This small molecule binds to this protein.
Small molecule (SMILES): CC(C)C[C@H](NC(=O)[C@H](CCc1ccccc1)NC(=O)CN1CCOCC1)C(=O)N[C@@H](Cc1ccccc1)C(=O)N[C@@H](CC(C)C)[C@@H](O)[C@H](C)CO

Sequence of chain 1.V:
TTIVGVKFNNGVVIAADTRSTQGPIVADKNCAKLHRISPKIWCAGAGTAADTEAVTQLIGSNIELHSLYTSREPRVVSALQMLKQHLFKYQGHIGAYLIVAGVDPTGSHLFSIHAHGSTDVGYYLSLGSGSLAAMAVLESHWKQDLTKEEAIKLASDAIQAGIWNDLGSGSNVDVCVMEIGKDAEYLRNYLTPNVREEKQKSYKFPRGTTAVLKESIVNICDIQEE

Binding-site contacts:
Ligand atom O21 contacts residue THR21 of chain 1.BA at 3.7 Å.
Ligand atom O60 contacts residue THR1 of chain 1.BA at 3.3 Å (h-bond).
Ligand atom C46 contacts residue THR20 of chain 1.BA at 3.4 Å.
Ligand atom C5 contacts residue THR22 of chain 1.BA at 3.7 Å.
Ligand atom C43 contacts residue THR1 of chain 1.BA at 2.7 Å.
Ligand atom C59 contacts residue SER129 of chain 1.BA at 3.5 Å.
Ligand atom O21 contacts residue THR22 of chain 1.BA at 3.4 Å.
Ligand atom C13 contacts residue HIS116 of chain 1.V at 3.6 Å.
Ligand atom C43 contacts residue GLY47 of chain 1.BA at 3.5 Å.
Ligand atom C39 contacts residue GLY47 of chain 1.BA at 3.6 Å.
Ligand atom C35 contacts residue SER48 of chain 1.BA at 3.9 Å.
Ligand atom C26 contacts residue SER118 of chain 1.V at 3.4 Å.
Ligand atom C27 contacts residue THR22 of chain 1.BA at 3.2 Å.
Ligand atom O48 contacts residue SER46 of chain 1.BA at 3.5 Å.
Ligand atom O40 contacts residue THR20 of chain 1.BA at 3.1 Å (h-bond).
Ligand atom C34 contacts residue SER48 of chain 1.BA at 3.7 Å.
Ligand atom O48 contacts residue GLY47 of chain 1.BA at 3.0 Å (h-bond).
Ligand atom C8 contacts residue THR22 of chain 1.BA at 3.8 Å.
Ligand atom C51 contacts residue SER168 of chain 1.BA at 3.9 Å.
Ligand atom N41 contacts residue THR1 of chain 1.BA at 3.6 Å.
Ligand atom C26 contacts residue HIS114 of chain 1.V at 3.5 Å.
Ligand atom C58 contacts residue SER168 of chain 1.BA at 3.4 Å.
Ligand atom C58 contacts residue THR1 of chain 1.BA at 2.5 Å.
Ligand atom N4 contacts residue THR22 of chain 1.BA at 3.8 Å.
Ligand atom C47 contacts residue THR1 of chain 1.BA at 1.4 Å.
Ligand atom N30 contacts residue THR21 of chain 1.BA at 3.1 Å (h-bond).
Ligand atom C44 contacts residue THR1 of chain 1.BA at 3.7 Å.
Ligand atom C45 contacts residue ARG45 of chain 1.BA at 3.7 Å.
Ligand atom C31 contacts residue GLY47 of chain 1.BA at 3.4 Å.
Ligand atom C28 contacts residue THR21 of chain 1.BA at 3.7 Å.
Ligand atom O29 contacts residue ALA49 of chain 1.BA at 3.2 Å (h-bond).
Ligand atom N41 contacts residue GLY47 of chain 1.BA at 3.0 Å (h-bond).
Ligand atom O9 contacts residue THR22 of chain 1.BA at 3.7 Å.
Ligand atom C59 contacts residue THR1 of chain 1.BA at 2.5 Å.
Ligand atom C34 contacts residue GLY47 of chain 1.BA at 3.5 Å.
Ligand atom O48 contacts residue THR1 of chain 1.BA at 2.2 Å (h-bond).
Ligand atom O40 contacts residue THR21 of chain 1.BA at 3.2 Å (h-bond).
Ligand atom C51 contacts residue THR1 of chain 1.BA at 1.5 Å.
Ligand atom C23 contacts residue THR21 of chain 1.BA at 3.4 Å.
Ligand atom C42 contacts residue THR1 of chain 1.BA at 2.3 Å.

Sequence of chain 1.BA:
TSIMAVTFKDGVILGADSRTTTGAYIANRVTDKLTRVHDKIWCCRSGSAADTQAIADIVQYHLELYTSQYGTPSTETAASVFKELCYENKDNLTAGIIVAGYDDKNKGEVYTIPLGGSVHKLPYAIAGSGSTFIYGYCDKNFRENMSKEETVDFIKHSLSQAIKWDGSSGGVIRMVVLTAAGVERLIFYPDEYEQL